The small molecule below binds the protein below.
Small molecule (SMILES): CCc1nc(N)nc(N)c1OCCCOc1ccccc1CCC(=O)O

Sequence of chain 1.F:
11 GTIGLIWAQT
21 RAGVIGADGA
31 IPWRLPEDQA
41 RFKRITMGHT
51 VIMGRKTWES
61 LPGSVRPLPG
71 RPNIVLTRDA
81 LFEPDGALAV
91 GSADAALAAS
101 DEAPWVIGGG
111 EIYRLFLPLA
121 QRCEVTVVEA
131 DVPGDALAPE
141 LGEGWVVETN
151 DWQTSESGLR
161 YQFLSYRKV

Binding-site contacts:
Ligand atom N8 contacts residue ASP38 of chain 1.F at 2.8 Å (salt-bridge).
Ligand atom N2 contacts residue PHE42 of chain 1.F at 3.5 Å.
Ligand atom C5 contacts residue ASP38 of chain 1.F at 3.6 Å.
Ligand atom N8 contacts residue ILE16 of chain 1.F at 3.8 Å.
Ligand atom C3 contacts residue ASP38 of chain 1.F at 3.6 Å.
Ligand atom C20 contacts residue PRO62 of chain 1.F at 3.8 Å (hydrophobic).
Ligand atom C24 contacts residue ARG71 of chain 1.F at 3.3 Å.
Ligand atom O11 contacts residue NAP1 of chain 1.Z at 3.5 Å.
Ligand atom N7 contacts residue PHE42 of chain 1.F at 3.6 Å.
Ligand atom C12 contacts residue PHE42 of chain 1.F at 3.5 Å (hydrophobic).
Ligand atom C10 contacts residue ASP38 of chain 1.F at 3.5 Å.
Ligand atom C1 contacts residue PHE42 of chain 1.F at 3.5 Å (hydrophobic).
Ligand atom O25 contacts residue ARG71 of chain 1.F at 2.7 Å (salt-bridge).
Ligand atom N8 contacts residue TRP17 of chain 1.F at 3.5 Å.
Ligand atom C3 contacts residue TRP17 of chain 1.F at 3.8 Å (hydrophobic).
Ligand atom C3 contacts residue PHE42 of chain 1.F at 3.8 Å (hydrophobic).
Ligand atom N7 contacts residue NAP1 of chain 1.Z at 3.6 Å.
Ligand atom C13 contacts residue LEU61 of chain 1.F at 3.6 Å (hydrophobic).
Ligand atom C6 contacts residue NAP1 of chain 1.Z at 3.5 Å.
Ligand atom N2 contacts residue NAP1 of chain 1.Z at 3.6 Å.
Ligand atom O26 contacts residue LYS43 of chain 1.F at 3.8 Å.
Ligand atom O26 contacts residue ARG71 of chain 1.F at 2.7 Å (salt-bridge).
Ligand atom N2 contacts residue TRP17 of chain 1.F at 3.3 Å.
Ligand atom C14 contacts residue LEU61 of chain 1.F at 3.7 Å (hydrophobic).
Ligand atom C3 contacts residue ALA18 of chain 1.F at 3.8 Å (hydrophobic).
Ligand atom C9 contacts residue ILE31 of chain 1.F at 3.7 Å (hydrophobic).
Ligand atom N7 contacts residue ILE107 of chain 1.F at 3.0 Å (h-bond).
Ligand atom N2 contacts residue ILE16 of chain 1.F at 3.5 Å (h-bond).
Ligand atom N8 contacts residue ALA18 of chain 1.F at 3.8 Å.
Ligand atom C1 contacts residue ILE16 of chain 1.F at 3.6 Å (hydrophobic).
Ligand atom N7 contacts residue TYR113 of chain 1.F at 3.3 Å (h-bond).
Ligand atom N7 contacts residue ILE16 of chain 1.F at 3.0 Å (h-bond).
Ligand atom C9 contacts residue ASP38 of chain 1.F at 3.5 Å.
Ligand atom C19 contacts residue GLN39 of chain 1.F at 3.7 Å.
Ligand atom N4 contacts residue ASP38 of chain 1.F at 2.7 Å (salt-bridge).
Ligand atom O25 contacts residue LYS43 of chain 1.F at 3.8 Å.
Ligand atom C18 contacts residue GLN39 of chain 1.F at 3.7 Å.
Ligand atom C24 contacts residue LEU68 of chain 1.F at 3.7 Å (hydrophobic).
Ligand atom C1 contacts residue NAP1 of chain 1.Z at 3.3 Å.
Ligand atom O26 contacts residue PHE42 of chain 1.F at 3.2 Å.